Sequence of chain 1.A:
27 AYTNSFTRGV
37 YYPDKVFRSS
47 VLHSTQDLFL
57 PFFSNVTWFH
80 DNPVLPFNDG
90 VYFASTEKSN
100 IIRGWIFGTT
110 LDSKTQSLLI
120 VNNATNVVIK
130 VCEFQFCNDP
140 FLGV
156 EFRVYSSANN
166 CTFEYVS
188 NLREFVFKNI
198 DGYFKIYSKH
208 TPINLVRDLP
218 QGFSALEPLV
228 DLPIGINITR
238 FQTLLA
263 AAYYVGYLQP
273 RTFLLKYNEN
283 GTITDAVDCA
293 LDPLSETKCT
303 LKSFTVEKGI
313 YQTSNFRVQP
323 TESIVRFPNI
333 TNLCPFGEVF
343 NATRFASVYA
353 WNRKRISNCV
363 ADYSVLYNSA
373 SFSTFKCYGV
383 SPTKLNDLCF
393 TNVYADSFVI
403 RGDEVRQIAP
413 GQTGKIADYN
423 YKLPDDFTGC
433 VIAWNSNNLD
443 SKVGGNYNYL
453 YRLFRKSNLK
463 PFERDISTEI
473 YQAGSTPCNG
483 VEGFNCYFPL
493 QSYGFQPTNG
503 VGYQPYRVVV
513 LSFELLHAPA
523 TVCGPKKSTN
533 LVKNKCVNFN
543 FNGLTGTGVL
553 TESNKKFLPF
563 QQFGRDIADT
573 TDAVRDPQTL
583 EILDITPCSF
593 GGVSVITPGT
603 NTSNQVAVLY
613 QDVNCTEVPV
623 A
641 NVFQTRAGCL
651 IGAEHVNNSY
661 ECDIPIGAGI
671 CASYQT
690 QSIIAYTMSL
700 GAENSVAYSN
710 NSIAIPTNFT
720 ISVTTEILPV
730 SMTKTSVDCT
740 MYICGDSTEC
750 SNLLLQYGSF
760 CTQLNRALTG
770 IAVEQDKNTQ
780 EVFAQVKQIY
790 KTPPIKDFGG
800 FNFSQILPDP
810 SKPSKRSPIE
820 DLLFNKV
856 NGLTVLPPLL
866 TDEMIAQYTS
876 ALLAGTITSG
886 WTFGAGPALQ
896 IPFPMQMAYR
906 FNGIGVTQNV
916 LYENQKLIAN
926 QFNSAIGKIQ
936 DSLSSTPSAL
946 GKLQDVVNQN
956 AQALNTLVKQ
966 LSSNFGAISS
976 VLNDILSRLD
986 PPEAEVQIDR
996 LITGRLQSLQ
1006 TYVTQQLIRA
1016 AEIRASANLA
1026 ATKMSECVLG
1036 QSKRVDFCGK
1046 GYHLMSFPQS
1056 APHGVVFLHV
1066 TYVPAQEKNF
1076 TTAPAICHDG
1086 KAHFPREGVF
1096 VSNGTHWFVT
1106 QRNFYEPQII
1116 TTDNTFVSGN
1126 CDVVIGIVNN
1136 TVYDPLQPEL

This small molecule binds to this protein.
Small molecule (SMILES): CC(=O)N[C@@H]1[C@@H](O)[C@H](O)[C@@H](CO)O[C@H]1O

Binding-site contacts:
Ligand atom O5 contacts residue ASN657 of chain 1.A at 2.3 Å (h-bond).
Ligand atom O7 contacts residue HIS655 of chain 1.A at 2.8 Å (h-bond).
Ligand atom C4 contacts residue ASN657 of chain 1.A at 4.2 Å.
Ligand atom C1 contacts residue ASN657 of chain 1.A at 1.4 Å.
Ligand atom C8 contacts residue ASN657 of chain 1.A at 3.9 Å.
Ligand atom C3 contacts residue ASN657 of chain 1.A at 3.8 Å.
Ligand atom O7 contacts residue ASN657 of chain 1.A at 3.7 Å.
Ligand atom C7 contacts residue HIS655 of chain 1.A at 3.8 Å.
Ligand atom N2 contacts residue HIS655 of chain 1.A at 3.9 Å.
Ligand atom N2 contacts residue VAL656 of chain 1.A at 4.4 Å.
Ligand atom C7 contacts residue ASN657 of chain 1.A at 3.6 Å.
Ligand atom N2 contacts residue ASN657 of chain 1.A at 2.9 Å (h-bond).
Ligand atom C2 contacts residue ASN657 of chain 1.A at 2.5 Å.
Ligand atom C5 contacts residue ASN657 of chain 1.A at 3.7 Å.
Ligand atom O7 contacts residue VAL656 of chain 1.A at 3.3 Å.
Ligand atom C7 contacts residue VAL656 of chain 1.A at 4.2 Å (hydrophobic).